A protein and the small-molecule ligand that binds it are described below.
Small molecule (SMILES): CN[C@@H]1CCc2c(ccc(O)c2O)[C@H]1O

Binding-site contacts:
Ligand atom CAG contacts residue PHE224 of chain 1.D at 3.9 Å (hydrophobic).
Ligand atom CAO contacts residue ASN343 of chain 1.D at 3.7 Å.
Ligand atom CAE contacts residue PHE320 of chain 1.D at 4.1 Å (hydrophobic).
Ligand atom OAL contacts residue SER235 of chain 1.D at 3.7 Å.
Ligand atom CAA contacts residue VAL145 of chain 1.D at 4.4 Å (hydrophobic).
Ligand atom NAN contacts residue TYR347 of chain 1.D at 3.2 Å (h-bond).
Ligand atom CAA contacts residue VAL148 of chain 1.D at 4.4 Å (hydrophobic).
Ligand atom CAJ contacts residue PHE320 of chain 1.D at 4.0 Å (hydrophobic).
Ligand atom CAG contacts residue PHE320 of chain 1.D at 4.3 Å (hydrophobic).
Ligand atom OAM contacts residue VAL145 of chain 1.D at 4.4 Å.
Ligand atom OAK contacts residue SER234 of chain 1.D at 4.5 Å.
Ligand atom CAJ contacts residue TYR347 of chain 1.D at 4.5 Å (hydrophobic).
Ligand atom OAL contacts residue SER234 of chain 1.D at 2.9 Å.
Ligand atom OAM contacts residue ASP144 of chain 1.D at 4.1 Å.
Ligand atom CAC contacts residue SER234 of chain 1.D at 4.1 Å.
Ligand atom OAM contacts residue TYR347 of chain 1.D at 3.9 Å.
Ligand atom CAO contacts residue TYR347 of chain 1.D at 2.9 Å (hydrophobic).
Ligand atom CAF contacts residue PHE320 of chain 1.D at 4.0 Å (hydrophobic).
Ligand atom CAI contacts residue TYR347 of chain 1.D at 4.4 Å (hydrophobic).
Ligand atom CAH contacts residue PHE224 of chain 1.D at 4.0 Å (hydrophobic).

Sequence of chain 1.D:
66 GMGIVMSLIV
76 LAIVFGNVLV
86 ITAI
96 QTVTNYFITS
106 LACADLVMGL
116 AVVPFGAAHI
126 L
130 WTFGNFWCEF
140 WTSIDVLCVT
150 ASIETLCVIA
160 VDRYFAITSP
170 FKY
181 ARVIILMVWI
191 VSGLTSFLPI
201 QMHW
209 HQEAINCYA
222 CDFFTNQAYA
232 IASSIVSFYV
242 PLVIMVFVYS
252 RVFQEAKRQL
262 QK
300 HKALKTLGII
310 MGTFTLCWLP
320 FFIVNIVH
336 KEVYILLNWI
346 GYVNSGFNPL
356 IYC